Sequence of chain 1.B:
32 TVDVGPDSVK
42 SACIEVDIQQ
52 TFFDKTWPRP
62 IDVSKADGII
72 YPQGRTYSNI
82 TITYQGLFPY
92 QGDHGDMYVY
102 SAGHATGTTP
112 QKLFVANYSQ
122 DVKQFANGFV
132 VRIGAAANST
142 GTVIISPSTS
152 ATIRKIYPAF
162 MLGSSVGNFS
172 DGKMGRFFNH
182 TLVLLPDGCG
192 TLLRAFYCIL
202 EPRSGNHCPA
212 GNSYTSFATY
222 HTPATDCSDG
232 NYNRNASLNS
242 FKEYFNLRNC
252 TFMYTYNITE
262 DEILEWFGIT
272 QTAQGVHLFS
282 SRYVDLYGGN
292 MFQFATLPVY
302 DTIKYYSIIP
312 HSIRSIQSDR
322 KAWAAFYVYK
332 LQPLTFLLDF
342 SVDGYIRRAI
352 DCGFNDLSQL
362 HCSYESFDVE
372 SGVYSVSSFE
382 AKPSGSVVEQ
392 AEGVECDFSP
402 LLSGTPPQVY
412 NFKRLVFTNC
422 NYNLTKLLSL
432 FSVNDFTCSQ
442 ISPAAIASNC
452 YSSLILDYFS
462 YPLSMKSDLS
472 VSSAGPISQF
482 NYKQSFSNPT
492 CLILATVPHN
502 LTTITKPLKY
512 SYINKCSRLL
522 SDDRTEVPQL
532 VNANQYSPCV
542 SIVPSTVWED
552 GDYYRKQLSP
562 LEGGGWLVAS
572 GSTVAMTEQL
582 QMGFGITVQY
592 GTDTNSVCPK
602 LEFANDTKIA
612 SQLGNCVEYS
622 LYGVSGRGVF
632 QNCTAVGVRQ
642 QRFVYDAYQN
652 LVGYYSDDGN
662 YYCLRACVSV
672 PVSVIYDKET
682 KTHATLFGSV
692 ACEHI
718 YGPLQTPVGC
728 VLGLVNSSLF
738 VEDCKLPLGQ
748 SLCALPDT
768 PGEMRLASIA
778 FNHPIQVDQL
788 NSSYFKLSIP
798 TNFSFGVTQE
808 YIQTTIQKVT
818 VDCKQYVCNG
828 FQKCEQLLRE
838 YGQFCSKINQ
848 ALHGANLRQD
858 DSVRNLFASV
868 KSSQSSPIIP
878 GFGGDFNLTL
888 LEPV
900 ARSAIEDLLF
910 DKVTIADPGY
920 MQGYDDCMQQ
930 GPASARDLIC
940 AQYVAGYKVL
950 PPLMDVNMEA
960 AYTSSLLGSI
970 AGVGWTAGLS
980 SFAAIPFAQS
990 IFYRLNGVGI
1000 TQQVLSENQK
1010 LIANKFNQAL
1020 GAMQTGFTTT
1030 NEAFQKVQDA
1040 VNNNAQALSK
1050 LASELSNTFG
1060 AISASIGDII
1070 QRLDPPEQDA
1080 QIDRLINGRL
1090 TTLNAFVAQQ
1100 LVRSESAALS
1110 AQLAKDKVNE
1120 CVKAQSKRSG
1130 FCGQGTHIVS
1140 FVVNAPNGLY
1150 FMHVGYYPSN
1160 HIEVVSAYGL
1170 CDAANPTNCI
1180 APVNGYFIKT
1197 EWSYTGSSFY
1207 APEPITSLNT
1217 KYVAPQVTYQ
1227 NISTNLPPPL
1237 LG

A small-molecule ligand and the protein it binds are described below.
Small molecule (SMILES): CC(=O)N[C@H]1[C@H](O[C@H]2[C@H](O)[C@@H](NC(C)=O)CO[C@@H]2CO)O[C@H](CO)[C@@H](O)[C@@H]1O

Binding-site contacts:
Ligand atom C8 contacts residue ARG235 of chain 1.B at 3.8 Å.
Ligand atom C3 contacts residue ASN258 of chain 1.B at 3.8 Å.
Ligand atom O7 contacts residue ASN258 of chain 1.B at 3.8 Å.
Ligand atom C7 contacts residue ASN258 of chain 1.B at 3.5 Å.
Ligand atom C5 contacts residue ASN258 of chain 1.B at 3.7 Å.
Ligand atom O5 contacts residue ARG235 of chain 1.B at 3.9 Å.
Ligand atom C6 contacts residue ARG235 of chain 1.B at 3.8 Å.
Ligand atom C1 contacts residue ARG235 of chain 1.B at 4.0 Å.
Ligand atom C5 contacts residue ARG235 of chain 1.B at 3.9 Å.
Ligand atom C4 contacts residue ASN258 of chain 1.B at 4.4 Å.
Ligand atom O5 contacts residue ASN258 of chain 1.B at 2.4 Å (h-bond).
Ligand atom C1 contacts residue ASN258 of chain 1.B at 1.4 Å.
Ligand atom C2 contacts residue ASN258 of chain 1.B at 2.5 Å.
Ligand atom N2 contacts residue ASN258 of chain 1.B at 2.9 Å (h-bond).